Binding-site contacts:
Ligand atom O5 contacts residue VAL532 of chain 1.B at 3.6 Å.
Ligand atom N2 contacts residue HIS525 of chain 1.B at 2.9 Å (h-bond).
Ligand atom C7 contacts residue LEU463 of chain 1.B at 4.2 Å (hydrophobic).
Ligand atom C7 contacts residue HIS525 of chain 1.B at 3.6 Å.
Ligand atom C2 contacts residue HIS525 of chain 1.B at 3.9 Å.
Ligand atom O7 contacts residue SER530 of chain 1.B at 2.9 Å (h-bond).
Ligand atom O5 contacts residue ALA531 of chain 1.B at 3.8 Å.
Ligand atom C5 contacts residue ARG533 of chain 1.B at 3.6 Å.
Ligand atom C4 contacts residue ASN527 of chain 1.B at 4.3 Å.
Ligand atom O5 contacts residue ASN527 of chain 1.B at 2.4 Å (h-bond).
Ligand atom C6 contacts residue ARG533 of chain 1.B at 4.0 Å.
Ligand atom O5 contacts residue SER530 of chain 1.B at 3.5 Å (h-bond).
Ligand atom C1 contacts residue ARG533 of chain 1.B at 3.9 Å.
Ligand atom C4 contacts residue ARG533 of chain 1.B at 4.2 Å.
Ligand atom C1 contacts residue ASN527 of chain 1.B at 1.4 Å.
Ligand atom C3 contacts residue HIS525 of chain 1.B at 4.0 Å.
Ligand atom O5 contacts residue ARG533 of chain 1.B at 3.7 Å.
Ligand atom O6 contacts residue ALA531 of chain 1.B at 4.0 Å.
Ligand atom O6 contacts residue ARG533 of chain 1.B at 3.5 Å.
Ligand atom O7 contacts residue HIS525 of chain 1.B at 3.5 Å (h-bond).
Ligand atom C7 contacts residue SER530 of chain 1.B at 4.0 Å.
Ligand atom C6 contacts residue VAL532 of chain 1.B at 4.0 Å (hydrophobic).
Ligand atom N2 contacts residue ASN527 of chain 1.B at 2.8 Å (h-bond).
Ligand atom C4 contacts residue SER530 of chain 1.B at 4.2 Å.
Ligand atom C7 contacts residue ASN527 of chain 1.B at 3.3 Å.
Ligand atom C5 contacts residue ASN527 of chain 1.B at 3.7 Å.
Ligand atom O7 contacts residue VAL331 of chain 1.B at 3.9 Å.
Ligand atom O4 contacts residue ARG533 of chain 1.B at 4.0 Å.
Ligand atom C2 contacts residue SER530 of chain 1.B at 3.5 Å.
Ligand atom C2 contacts residue ASN527 of chain 1.B at 2.5 Å.
Ligand atom C8 contacts residue ASN527 of chain 1.B at 3.5 Å.
Ligand atom O7 contacts residue LEU463 of chain 1.B at 3.6 Å.
Ligand atom C3 contacts residue ASN527 of chain 1.B at 3.8 Å.
Ligand atom C8 contacts residue LEU463 of chain 1.B at 4.0 Å (hydrophobic).
Ligand atom C3 contacts residue ARG533 of chain 1.B at 3.9 Å.
Ligand atom C1 contacts residue SER530 of chain 1.B at 3.8 Å.
Ligand atom O3 contacts residue HIS525 of chain 1.B at 4.1 Å.
Ligand atom C8 contacts residue SER530 of chain 1.B at 3.4 Å.
Ligand atom C6 contacts residue ALA531 of chain 1.B at 3.3 Å (hydrophobic).
Ligand atom O7 contacts residue ASN527 of chain 1.B at 4.2 Å.

Sequence of chain 1.B:
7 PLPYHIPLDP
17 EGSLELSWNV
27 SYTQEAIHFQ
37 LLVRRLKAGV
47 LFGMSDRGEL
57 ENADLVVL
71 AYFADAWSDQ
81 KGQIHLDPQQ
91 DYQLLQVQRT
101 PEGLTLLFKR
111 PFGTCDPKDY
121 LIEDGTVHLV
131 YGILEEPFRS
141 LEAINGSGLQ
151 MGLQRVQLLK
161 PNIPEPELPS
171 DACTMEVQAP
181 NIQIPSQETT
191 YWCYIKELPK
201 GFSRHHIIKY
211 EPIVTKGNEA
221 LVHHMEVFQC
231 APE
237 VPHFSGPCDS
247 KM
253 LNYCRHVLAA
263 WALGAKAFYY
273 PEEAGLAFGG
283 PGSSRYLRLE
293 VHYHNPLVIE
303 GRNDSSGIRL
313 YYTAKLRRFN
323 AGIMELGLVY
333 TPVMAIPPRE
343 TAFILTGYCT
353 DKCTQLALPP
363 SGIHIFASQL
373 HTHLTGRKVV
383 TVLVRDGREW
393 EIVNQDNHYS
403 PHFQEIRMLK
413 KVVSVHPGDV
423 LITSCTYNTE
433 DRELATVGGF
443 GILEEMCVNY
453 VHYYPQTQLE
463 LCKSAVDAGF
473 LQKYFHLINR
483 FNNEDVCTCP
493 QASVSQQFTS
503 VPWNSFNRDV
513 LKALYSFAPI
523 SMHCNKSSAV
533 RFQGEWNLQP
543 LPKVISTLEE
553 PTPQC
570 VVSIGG

The protein below binds the small molecule below.
Small molecule (SMILES): CC(=O)N[C@H]1[C@H](O[C@H]2[C@H](O)[C@@H](NC(C)=O)CO[C@@H]2CO)O[C@H](CO)[C@@H](O[C@@H]2O[C@H](CO)[C@@H](O)[C@H](O)[C@@H]2O)[C@@H]1O